Sequence of chain 2.A:
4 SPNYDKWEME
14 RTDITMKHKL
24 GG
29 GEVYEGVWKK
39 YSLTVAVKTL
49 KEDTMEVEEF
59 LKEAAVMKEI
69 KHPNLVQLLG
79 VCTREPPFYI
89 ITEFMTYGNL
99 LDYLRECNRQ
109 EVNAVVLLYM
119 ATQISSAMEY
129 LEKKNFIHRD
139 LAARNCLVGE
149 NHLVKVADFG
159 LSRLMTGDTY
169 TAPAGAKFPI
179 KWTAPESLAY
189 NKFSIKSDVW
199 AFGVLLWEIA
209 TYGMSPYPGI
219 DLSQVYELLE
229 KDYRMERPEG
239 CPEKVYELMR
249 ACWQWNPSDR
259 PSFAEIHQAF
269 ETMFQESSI

The protein below binds the small molecule below.
Small molecule (SMILES): CC[C@H](C)[C@H](NC(=O)[C@H](C)NC(=O)[C@H](C)N)C(=O)N[C@@H](Cc1ccccc1)C(=O)NCC(=O)N[C@@H](C)C(=O)N[C@@H](C)C(=O)N[C@@H](C)C=O

Binding-site contacts:
Ligand atom CB contacts residue ALA174 of chain 2.A at 3.3 Å (hydrophobic).
Ligand atom N contacts residue LYS175 of chain 2.A at 4.0 Å.
Ligand atom CA contacts residue LYS175 of chain 2.A at 4.3 Å.
Ligand atom O contacts residue ILE178 of chain 2.A at 3.6 Å.
Ligand atom CD2 contacts residue PHE176 of chain 2.A at 4.4 Å (hydrophobic).
Ligand atom C contacts residue LYS175 of chain 2.A at 3.9 Å.
Ligand atom CA contacts residue PHE176 of chain 2.A at 3.9 Å (hydrophobic).
Ligand atom CB contacts residue LYS175 of chain 2.A at 3.9 Å.
Ligand atom CD1 contacts residue ARG142 of chain 2.A at 4.3 Å.
Ligand atom C contacts residue PHE176 of chain 2.A at 4.0 Å (hydrophobic).
Ligand atom C contacts residue PHE176 of chain 2.A at 4.0 Å (hydrophobic).
Ligand atom CD2 contacts residue LYS175 of chain 2.A at 4.2 Å.
Ligand atom C contacts residue PRO177 of chain 2.A at 4.2 Å (hydrophobic).
Ligand atom N contacts residue LYS175 of chain 2.A at 3.9 Å.
Ligand atom C contacts residue LEU220 of chain 2.A at 4.0 Å (hydrophobic).
Ligand atom O contacts residue PHE176 of chain 2.A at 4.3 Å.
Ligand atom CA contacts residue PRO177 of chain 2.A at 4.2 Å (hydrophobic).
Ligand atom CG2 contacts residue TRP180 of chain 2.A at 4.1 Å (hydrophobic).
Ligand atom CG2 contacts residue ARG142 of chain 2.A at 4.2 Å.
Ligand atom O contacts residue LYS175 of chain 2.A at 3.7 Å.
Ligand atom C contacts residue LEU220 of chain 2.A at 4.3 Å (hydrophobic).
Ligand atom O contacts residue LEU220 of chain 2.A at 3.6 Å.
Ligand atom C contacts residue LEU220 of chain 2.A at 4.2 Å (hydrophobic).
Ligand atom CE2 contacts residue PRO177 of chain 2.A at 4.0 Å (hydrophobic).
Ligand atom O contacts residue LEU220 of chain 2.A at 3.5 Å.
Ligand atom N contacts residue PRO177 of chain 2.A at 4.4 Å.
Ligand atom CG contacts residue PRO177 of chain 2.A at 4.5 Å (hydrophobic).
Ligand atom CA contacts residue ALA174 of chain 2.A at 3.9 Å (hydrophobic).
Ligand atom CD2 contacts residue PRO177 of chain 2.A at 3.8 Å (hydrophobic).
Ligand atom O contacts residue PRO177 of chain 2.A at 3.8 Å.
Ligand atom CA contacts residue LYS175 of chain 2.A at 4.2 Å.
Ligand atom C contacts residue ILE178 of chain 2.A at 4.3 Å (hydrophobic).
Ligand atom O contacts residue LEU220 of chain 2.A at 3.4 Å.
Ligand atom CZ contacts residue ARG142 of chain 2.A at 4.2 Å.
Ligand atom CA contacts residue PHE176 of chain 2.A at 4.3 Å (hydrophobic).
Ligand atom O contacts residue PHE176 of chain 2.A at 3.0 Å (h-bond).
Ligand atom O contacts residue ILE178 of chain 2.A at 3.5 Å.
Ligand atom N contacts residue PHE176 of chain 2.A at 3.5 Å (h-bond).
Ligand atom CG2 contacts residue PRO177 of chain 2.A at 3.6 Å (hydrophobic).
Ligand atom CB contacts residue LEU186 of chain 2.A at 3.4 Å (hydrophobic).